Sequence of chain 1.H:
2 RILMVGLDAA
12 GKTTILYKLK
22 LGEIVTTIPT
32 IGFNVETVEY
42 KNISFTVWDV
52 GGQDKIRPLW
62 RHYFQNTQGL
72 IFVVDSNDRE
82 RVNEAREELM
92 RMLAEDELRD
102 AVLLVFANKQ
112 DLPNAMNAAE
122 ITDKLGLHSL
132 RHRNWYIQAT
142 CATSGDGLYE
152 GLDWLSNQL

The protein below binds the small molecule below.
Small molecule (SMILES): Nc1nc2c(ncn2[C@@H]2O[C@H](CO[P](=O)(O)OP(=O)(O)O)[C@@H](OP(=O)(O)O)[C@H]2O)c(=O)[nH]1

Sequence of chain 1.A:
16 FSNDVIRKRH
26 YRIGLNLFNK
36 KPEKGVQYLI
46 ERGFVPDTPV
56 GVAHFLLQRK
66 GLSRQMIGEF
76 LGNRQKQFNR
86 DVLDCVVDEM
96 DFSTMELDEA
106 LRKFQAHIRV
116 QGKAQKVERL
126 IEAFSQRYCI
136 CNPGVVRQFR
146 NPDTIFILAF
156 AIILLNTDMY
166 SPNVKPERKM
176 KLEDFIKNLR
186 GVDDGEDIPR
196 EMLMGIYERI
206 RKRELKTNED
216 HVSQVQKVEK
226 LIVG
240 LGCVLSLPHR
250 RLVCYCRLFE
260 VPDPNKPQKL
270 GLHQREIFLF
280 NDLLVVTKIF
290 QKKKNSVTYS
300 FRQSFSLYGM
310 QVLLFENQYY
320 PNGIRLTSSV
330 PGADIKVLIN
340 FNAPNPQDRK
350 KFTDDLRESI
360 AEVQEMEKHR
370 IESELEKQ

Binding-site contacts:
Ligand atom C8 contacts residue THR15 of chain 1.H at 3.6 Å.
Ligand atom O6 contacts residue ASN109 of chain 1.H at 3.0 Å (h-bond).
Ligand atom O5' contacts residue GLY12 of chain 1.H at 3.6 Å.
Ligand atom N1 contacts residue THR144 of chain 1.H at 3.4 Å.
Ligand atom O1A contacts residue THR14 of chain 1.H at 3.3 Å (h-bond).
Ligand atom N7 contacts residue ALA143 of chain 1.H at 3.5 Å.
Ligand atom O2B contacts residue LEU8 of chain 1.H at 3.6 Å (h-bond).
Ligand atom PA contacts residue THR14 of chain 1.H at 3.4 Å.
Ligand atom O1B contacts residue LYS13 of chain 1.H at 3.6 Å.
Ligand atom N7 contacts residue ASN109 of chain 1.H at 3.2 Å (h-bond).
Ligand atom O3A contacts residue THR14 of chain 1.H at 3.4 Å (h-bond).
Ligand atom C6 contacts residue ASP112 of chain 1.H at 3.7 Å.
Ligand atom N1 contacts residue ASP112 of chain 1.H at 2.7 Å (salt-bridge).
Ligand atom O5' contacts residue ALA10 of chain 1.H at 3.6 Å.
Ligand atom O2B contacts residue GLY12 of chain 1.H at 3.0 Å (h-bond).
Ligand atom C5' contacts residue ALA10 of chain 1.H at 3.6 Å (hydrophobic).
Ligand atom O6 contacts residue LYS110 of chain 1.H at 3.5 Å (salt-bridge).
Ligand atom O2A contacts residue GLY12 of chain 1.H at 3.2 Å.
Ligand atom O6 contacts residue CYS142 of chain 1.H at 3.3 Å.
Ligand atom N2 contacts residue ASP112 of chain 1.H at 2.5 Å (salt-bridge).
Ligand atom O2B contacts residue LYS13 of chain 1.H at 3.1 Å (salt-bridge).
Ligand atom O2A contacts residue THR15 of chain 1.H at 2.3 Å (h-bond).
Ligand atom O3B contacts residue ALA10 of chain 1.H at 2.8 Å (h-bond).
Ligand atom PA contacts residue GLY12 of chain 1.H at 3.6 Å.
Ligand atom O2B contacts residue ALA10 of chain 1.H at 3.5 Å (h-bond).
Ligand atom N1 contacts residue LYS110 of chain 1.H at 3.6 Å.
Ligand atom PB contacts residue ALA10 of chain 1.H at 3.6 Å.
Ligand atom O6 contacts residue ALA143 of chain 1.H at 2.7 Å (h-bond).
Ligand atom O3B contacts residue LYS118 of chain 1.A at 3.2 Å (salt-bridge).
Ligand atom O2B contacts residue ALA11 of chain 1.H at 3.1 Å (h-bond).
Ligand atom C2 contacts residue ASP112 of chain 1.H at 3.4 Å.
Ligand atom O2A contacts residue THR14 of chain 1.H at 3.1 Å (h-bond).
Ligand atom C6 contacts residue LYS110 of chain 1.H at 3.7 Å.
Ligand atom O1A contacts residue LYS118 of chain 1.A at 3.3 Å.
Ligand atom O3A contacts residue GLY12 of chain 1.H at 3.5 Å (h-bond).
Ligand atom O6 contacts residue THR144 of chain 1.H at 3.6 Å (h-bond).
Ligand atom O4' contacts residue LYS110 of chain 1.H at 3.2 Å (salt-bridge).
Ligand atom O1B contacts residue THR14 of chain 1.H at 2.7 Å (h-bond).
Ligand atom PA contacts residue THR15 of chain 1.H at 3.4 Å.
Ligand atom PB contacts residue LYS13 of chain 1.H at 3.6 Å.